Sequence of chain 1.A:
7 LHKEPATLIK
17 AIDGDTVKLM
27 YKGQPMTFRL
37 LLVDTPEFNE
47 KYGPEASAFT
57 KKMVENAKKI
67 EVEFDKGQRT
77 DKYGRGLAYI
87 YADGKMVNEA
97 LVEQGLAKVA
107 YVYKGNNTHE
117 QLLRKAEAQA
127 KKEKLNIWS

A small-molecule ligand and the protein it binds are described below.
Small molecule (SMILES): Cc1cn([C@H]2C[C@H](OP(=O)(O)O)[C@@H](COP(=O)(O)O)O2)c(=O)[nH]c1=O

Binding-site contacts:
Ligand atom C2 contacts residue ASP77 of chain 1.A at 4.0 Å.
Ligand atom C5' contacts residue ARG81 of chain 1.A at 4.0 Å.
Ligand atom C4 contacts residue TYR109 of chain 1.A at 3.6 Å (hydrophobic).
Ligand atom C6 contacts residue ARG81 of chain 1.A at 4.0 Å.
Ligand atom C2' contacts residue TYR109 of chain 1.A at 3.3 Å (hydrophobic).
Ligand atom P1 contacts residue TYR79 of chain 1.A at 3.6 Å.
Ligand atom O4 contacts residue TYR109 of chain 1.A at 3.9 Å.
Ligand atom O5P contacts residue ASP40 of chain 1.A at 3.4 Å (salt-bridge).
Ligand atom P1 contacts residue LYS78 of chain 1.A at 3.7 Å.
Ligand atom C5M contacts residue LEU36 of chain 1.A at 4.0 Å (hydrophobic).
Ligand atom C5M contacts residue ARG35 of chain 1.A at 3.8 Å.
Ligand atom O5P contacts residue ARG35 of chain 1.A at 2.9 Å (salt-bridge).
Ligand atom O2 contacts residue ASP77 of chain 1.A at 3.9 Å.
Ligand atom O4 contacts residue LEU37 of chain 1.A at 3.9 Å.
Ligand atom O4 contacts residue LEU83 of chain 1.A at 3.5 Å.
Ligand atom C5 contacts residue LEU83 of chain 1.A at 4.0 Å (hydrophobic).
Ligand atom O2 contacts residue TYR109 of chain 1.A at 4.0 Å.
Ligand atom N3 contacts residue TYR109 of chain 1.A at 3.5 Å.
Ligand atom O5' contacts residue ARG81 of chain 1.A at 3.1 Å (salt-bridge).
Ligand atom C4' contacts residue ARG81 of chain 1.A at 3.9 Å.
Ligand atom O1P contacts residue LYS78 of chain 1.A at 2.6 Å (salt-bridge).
Ligand atom C2' contacts residue TYR107 of chain 1.A at 3.9 Å (hydrophobic).
Ligand atom O3' contacts residue LYS78 of chain 1.A at 3.5 Å.
Ligand atom O1P contacts residue TYR79 of chain 1.A at 3.4 Å (h-bond).
Ligand atom C5M contacts residue TYR107 of chain 1.A at 3.7 Å (hydrophobic).
Ligand atom P2 contacts residue ARG35 of chain 1.A at 3.6 Å.
Ligand atom C4 contacts residue LEU83 of chain 1.A at 3.6 Å (hydrophobic).
Ligand atom O4P contacts residue ARG81 of chain 1.A at 2.8 Å (salt-bridge).
Ligand atom O2P contacts residue TYR79 of chain 1.A at 2.5 Å (h-bond).
Ligand atom C5' contacts residue TYR107 of chain 1.A at 3.6 Å (hydrophobic).
Ligand atom C3' contacts residue TYR107 of chain 1.A at 3.9 Å (hydrophobic).
Ligand atom C2 contacts residue TYR109 of chain 1.A at 3.8 Å (hydrophobic).
Ligand atom O4P contacts residue ARG35 of chain 1.A at 2.9 Å (salt-bridge).
Ligand atom N3 contacts residue LEU83 of chain 1.A at 3.8 Å.
Ligand atom O4' contacts residue TYR79 of chain 1.A at 4.0 Å.
Ligand atom O5' contacts residue ARG35 of chain 1.A at 3.7 Å.
Ligand atom O5P contacts residue CA1 of chain 1.C at 3.1 Å.
Ligand atom O4' contacts residue ARG81 of chain 1.A at 3.1 Å (salt-bridge).
Ligand atom C5 contacts residue TYR107 of chain 1.A at 4.1 Å (hydrophobic).
Ligand atom P2 contacts residue ARG81 of chain 1.A at 3.9 Å.